Sequence of chain 1.A:
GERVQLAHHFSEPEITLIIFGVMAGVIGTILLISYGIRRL

Binding-site contacts:
Ligand atom C6 contacts residue ILE92 of chain 1.A at 3.9 Å (hydrophobic).
Ligand atom C16 contacts residue VAL99 of chain 1.A at 4.0 Å (hydrophobic).
Ligand atom C6 contacts residue ILE95 of chain 1.A at 4.4 Å (hydrophobic).
Ligand atom C23 contacts residue VAL99 of chain 1.A at 4.1 Å (hydrophobic).
Ligand atom C7 contacts residue ILE92 of chain 1.A at 4.1 Å (hydrophobic).
Ligand atom C20 contacts residue PHE665 of chain 1.C at 4.2 Å (hydrophobic).
Ligand atom C7 contacts residue ILE95 of chain 1.A at 3.9 Å (hydrophobic).
Ligand atom C19 contacts residue ILE661 of chain 1.C at 3.3 Å (hydrophobic).
Ligand atom C4 contacts residue PHE87 of chain 1.A at 3.6 Å (hydrophobic).
Ligand atom C15 contacts residue TRP492 of chain 1.C at 4.4 Å (hydrophobic).
Ligand atom C26 contacts residue MET664 of chain 1.C at 4.3 Å (hydrophobic).
Ligand atom C24 contacts residue ILE96 of chain 1.A at 4.4 Å (hydrophobic).
Ligand atom C18 contacts residue TRP492 of chain 1.C at 4.0 Å (hydrophobic).
Ligand atom C21 contacts residue PHE665 of chain 1.C at 4.0 Å (hydrophobic).
Ligand atom O1 contacts residue PHE87 of chain 1.A at 4.1 Å.
Ligand atom C26 contacts residue PHE495 of chain 1.C at 4.1 Å (hydrophobic).
Ligand atom C25 contacts residue TRP496 of chain 1.C at 4.1 Å (hydrophobic).
Ligand atom C16 contacts residue ILE96 of chain 1.A at 4.4 Å (hydrophobic).
Ligand atom C1 contacts residue ILE661 of chain 1.C at 4.2 Å (hydrophobic).
Ligand atom C26 contacts residue TRP496 of chain 1.C at 3.2 Å (hydrophobic).
Ligand atom C16 contacts residue TRP492 of chain 1.C at 4.4 Å (hydrophobic).
Ligand atom C18 contacts residue MET664 of chain 1.C at 3.7 Å (hydrophobic).
Ligand atom C12 contacts residue PHE665 of chain 1.C at 4.2 Å (hydrophobic).
Ligand atom C21 contacts residue VAL99 of chain 1.A at 4.1 Å (hydrophobic).
Ligand atom C15 contacts residue ILE96 of chain 1.A at 3.7 Å (hydrophobic).
Ligand atom C15 contacts residue VAL99 of chain 1.A at 4.3 Å (hydrophobic).
Ligand atom C27 contacts residue LEU499 of chain 1.C at 3.5 Å (hydrophobic).
Ligand atom C17 contacts residue VAL99 of chain 1.A at 4.1 Å (hydrophobic).
Ligand atom C3 contacts residue PHE87 of chain 1.A at 4.4 Å (hydrophobic).
Ligand atom C27 contacts residue PHE495 of chain 1.C at 4.4 Å (hydrophobic).
Ligand atom C27 contacts residue TRP496 of chain 1.C at 3.4 Å (hydrophobic).
Ligand atom C10 contacts residue ILE661 of chain 1.C at 4.3 Å (hydrophobic).
Ligand atom C25 contacts residue PHE495 of chain 1.C at 4.3 Å (hydrophobic).
Ligand atom C22 contacts residue TRP496 of chain 1.C at 4.3 Å (hydrophobic).
Ligand atom C26 contacts residue TRP492 of chain 1.C at 4.0 Å (hydrophobic).
Ligand atom C19 contacts residue MET664 of chain 1.C at 3.9 Å (hydrophobic).

This small molecule binds to this protein.
Small molecule (SMILES): CC(C)CCC[C@@H](C)[C@H]1CC[C@H]2[C@@H]3CC=C4C[C@@H](O)CC[C@]4(C)[C@H]3CC[C@]12C

Sequence of chain 1.C:
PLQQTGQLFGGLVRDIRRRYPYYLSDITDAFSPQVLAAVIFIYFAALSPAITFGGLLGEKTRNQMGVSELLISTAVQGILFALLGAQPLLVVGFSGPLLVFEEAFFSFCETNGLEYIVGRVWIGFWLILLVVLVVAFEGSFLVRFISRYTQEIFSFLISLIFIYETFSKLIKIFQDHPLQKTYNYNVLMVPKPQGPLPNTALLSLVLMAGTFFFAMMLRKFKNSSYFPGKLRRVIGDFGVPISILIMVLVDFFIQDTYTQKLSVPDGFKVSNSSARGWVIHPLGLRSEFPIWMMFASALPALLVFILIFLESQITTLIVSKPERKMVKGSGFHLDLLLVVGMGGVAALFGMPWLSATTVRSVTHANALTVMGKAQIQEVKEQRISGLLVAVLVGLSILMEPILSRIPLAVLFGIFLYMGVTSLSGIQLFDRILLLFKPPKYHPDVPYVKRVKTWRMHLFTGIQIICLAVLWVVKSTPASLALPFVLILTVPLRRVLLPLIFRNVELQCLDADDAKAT